Sequence of chain 1.B:
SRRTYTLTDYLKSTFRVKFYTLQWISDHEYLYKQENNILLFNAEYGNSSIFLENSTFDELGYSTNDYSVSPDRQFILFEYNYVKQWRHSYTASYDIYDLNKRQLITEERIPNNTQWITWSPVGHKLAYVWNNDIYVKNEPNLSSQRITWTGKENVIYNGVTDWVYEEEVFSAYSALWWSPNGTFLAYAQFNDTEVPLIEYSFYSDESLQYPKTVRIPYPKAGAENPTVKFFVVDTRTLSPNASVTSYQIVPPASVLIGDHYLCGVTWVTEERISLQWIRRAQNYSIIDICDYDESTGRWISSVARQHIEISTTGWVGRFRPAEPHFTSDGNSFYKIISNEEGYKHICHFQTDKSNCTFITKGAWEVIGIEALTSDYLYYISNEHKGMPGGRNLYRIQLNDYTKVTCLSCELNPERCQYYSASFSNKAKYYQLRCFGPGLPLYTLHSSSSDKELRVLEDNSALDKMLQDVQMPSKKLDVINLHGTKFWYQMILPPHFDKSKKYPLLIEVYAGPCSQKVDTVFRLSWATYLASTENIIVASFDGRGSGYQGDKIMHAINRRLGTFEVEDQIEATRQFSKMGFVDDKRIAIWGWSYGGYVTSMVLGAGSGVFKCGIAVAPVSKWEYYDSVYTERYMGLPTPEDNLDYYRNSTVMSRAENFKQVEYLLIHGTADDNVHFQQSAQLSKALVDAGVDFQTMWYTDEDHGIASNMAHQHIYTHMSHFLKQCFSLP

Binding-site contacts:
Ligand atom N2 contacts residue SER311 of chain 1.B at 4.4 Å.
Ligand atom O7 contacts residue ASN283 of chain 1.B at 3.8 Å.
Ligand atom O5 contacts residue ASN283 of chain 1.B at 2.4 Å (h-bond).
Ligand atom O5 contacts residue ALA281 of chain 1.B at 4.2 Å.
Ligand atom C7 contacts residue ASN283 of chain 1.B at 3.6 Å.
Ligand atom C3 contacts residue ASN283 of chain 1.B at 3.8 Å.
Ligand atom C8 contacts residue ILE310 of chain 1.B at 4.3 Å (hydrophobic).
Ligand atom C1 contacts residue ASN283 of chain 1.B at 1.4 Å.
Ligand atom O6 contacts residue ARG558 of chain 1.B at 4.1 Å.
Ligand atom C8 contacts residue SER311 of chain 1.B at 4.0 Å.
Ligand atom C7 contacts residue SER311 of chain 1.B at 3.7 Å.
Ligand atom C2 contacts residue ASN283 of chain 1.B at 2.5 Å.
Ligand atom C7 contacts residue THR312 of chain 1.B at 4.3 Å.
Ligand atom C5 contacts residue ASN283 of chain 1.B at 3.7 Å.
Ligand atom C4 contacts residue ASN283 of chain 1.B at 4.2 Å.
Ligand atom O7 contacts residue THR312 of chain 1.B at 3.5 Å.
Ligand atom C8 contacts residue THR312 of chain 1.B at 3.9 Å.
Ligand atom O7 contacts residue SER311 of chain 1.B at 3.4 Å (h-bond).
Ligand atom N2 contacts residue ASN283 of chain 1.B at 2.9 Å (h-bond).

This protein binds this small molecule.
Small molecule (SMILES): CC(=O)N[C@@H]1[C@@H](O)[C@H](O)[C@@H](CO)O[C@H]1O